Binding-site contacts:
Ligand atom CH2 contacts residue TYR42 of chain 1.A at 3.7 Å (hydrophobic).
Ligand atom CB contacts residue GLN38 of chain 1.A at 3.6 Å.
Ligand atom O contacts residue THR27 of chain 1.A at 2.5 Å (h-bond).
Ligand atom CD1 contacts residue THR27 of chain 1.A at 3.7 Å.
Ligand atom CE3 contacts residue GLN38 of chain 1.A at 3.4 Å.
Ligand atom NE1 contacts residue THR26 of chain 1.A at 3.5 Å.
Ligand atom CZ2 contacts residue TYR42 of chain 1.A at 3.7 Å (hydrophobic).
Ligand atom CH2 contacts residue THR27 of chain 1.A at 3.7 Å.
Ligand atom CE3 contacts residue LYS48 of chain 1.A at 3.5 Å.
Ligand atom CG contacts residue ARG28 of chain 1.A at 3.6 Å.
Ligand atom CZ2 contacts residue LYS46 of chain 1.A at 3.5 Å.
Ligand atom ND2 contacts residue ARG28 of chain 1.A at 3.8 Å.
Ligand atom CZ3 contacts residue VAL45 of chain 1.A at 3.6 Å (hydrophobic).
Ligand atom CE2 contacts residue THR27 of chain 1.A at 3.8 Å.
Ligand atom NE1 contacts residue LYS48 of chain 1.A at 3.8 Å.
Ligand atom CG contacts residue GLN38 of chain 1.A at 3.5 Å.
Ligand atom CD2 contacts residue LYS48 of chain 1.A at 3.7 Å.
Ligand atom NE1 contacts residue LEU25 of chain 1.A at 2.9 Å (h-bond).
Ligand atom CD2 contacts residue THR27 of chain 1.A at 3.4 Å.
Ligand atom CE3 contacts residue ASN47 of chain 1.A at 3.3 Å.
Ligand atom NE1 contacts residue THR27 of chain 1.A at 3.5 Å (h-bond).
Ligand atom NE1 contacts residue TYR42 of chain 1.A at 3.8 Å.
Ligand atom O contacts residue GLN38 of chain 1.A at 3.6 Å.
Ligand atom CZ3 contacts residue GLN38 of chain 1.A at 3.6 Å.
Ligand atom CG contacts residue THR27 of chain 1.A at 3.5 Å.
Ligand atom C contacts residue GLN38 of chain 1.A at 3.8 Å.
Ligand atom N contacts residue GLN38 of chain 1.A at 3.4 Å (h-bond).
Ligand atom NE1 contacts residue LYS46 of chain 1.A at 3.4 Å (salt-bridge).
Ligand atom CZ3 contacts residue THR27 of chain 1.A at 3.5 Å.
Ligand atom CE2 contacts residue TYR42 of chain 1.A at 3.6 Å (hydrophobic).
Ligand atom OD1 contacts residue ARG28 of chain 1.A at 2.7 Å (salt-bridge).
Ligand atom OD1 contacts residue GLN38 of chain 1.A at 3.0 Å (h-bond).
Ligand atom CZ2 contacts residue VAL45 of chain 1.A at 3.5 Å (hydrophobic).
Ligand atom CD1 contacts residue LEU25 of chain 1.A at 3.6 Å (hydrophobic).
Ligand atom C contacts residue THR27 of chain 1.A at 3.5 Å.
Ligand atom CE3 contacts residue THR27 of chain 1.A at 3.5 Å.
Ligand atom CH2 contacts residue VAL45 of chain 1.A at 3.7 Å (hydrophobic).
Ligand atom CZ3 contacts residue ASN47 of chain 1.A at 3.5 Å.
Ligand atom CD1 contacts residue LYS48 of chain 1.A at 3.8 Å.
Ligand atom CA contacts residue GLN38 of chain 1.A at 3.4 Å.

This small molecule binds to this protein.
Small molecule (SMILES): C[C@@H](O)[C@H](NC(=O)[C@@H](N)CC1=CN=C2CC=CC=C12)C(=O)N[C@@H](CC1=c2ccccc2=NC1)C(=O)N[C@H](C=O)CC(N)=O

Sequence of chain 1.A:
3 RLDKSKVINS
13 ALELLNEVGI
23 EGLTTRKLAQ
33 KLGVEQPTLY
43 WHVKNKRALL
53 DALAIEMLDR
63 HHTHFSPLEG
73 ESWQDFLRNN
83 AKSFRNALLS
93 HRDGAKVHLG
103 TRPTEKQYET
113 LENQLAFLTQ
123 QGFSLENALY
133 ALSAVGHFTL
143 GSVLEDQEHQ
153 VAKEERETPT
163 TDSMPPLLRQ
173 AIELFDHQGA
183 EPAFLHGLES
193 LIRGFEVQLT